Sequence of chain 1.E:
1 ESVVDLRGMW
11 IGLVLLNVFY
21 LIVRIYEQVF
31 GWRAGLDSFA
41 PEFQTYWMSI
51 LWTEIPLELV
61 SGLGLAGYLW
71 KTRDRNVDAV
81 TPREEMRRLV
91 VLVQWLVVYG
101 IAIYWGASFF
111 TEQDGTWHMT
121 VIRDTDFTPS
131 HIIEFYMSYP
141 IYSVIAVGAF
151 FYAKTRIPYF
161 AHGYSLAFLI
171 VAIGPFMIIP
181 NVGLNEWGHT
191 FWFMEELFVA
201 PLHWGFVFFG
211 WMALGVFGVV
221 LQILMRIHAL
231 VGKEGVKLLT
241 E

The protein below binds the small molecule below.
Small molecule (SMILES): CCCCCC(=O)OC[C@H](COP(=O)(O)OCC[N+](C)(C)C)OC(=O)CCCCC

Binding-site contacts:
Ligand atom CAK contacts residue D121 of chain 1.Y at 4.2 Å.
Ligand atom CAA contacts residue ILE244 of chain 1.B at 3.5 Å (hydrophobic).
Ligand atom CAA contacts residue LEU169 of chain 1.E at 4.0 Å (hydrophobic).
Ligand atom OAG contacts residue TYR164 of chain 1.E at 4.4 Å.
Ligand atom CAU contacts residue TRP70 of chain 1.E at 4.3 Å (hydrophobic).
Ligand atom CAN contacts residue ILE140 of chain 1.D at 3.1 Å (hydrophobic).
Ligand atom CAT contacts residue TYR164 of chain 1.E at 3.7 Å (hydrophobic).
Ligand atom CAB contacts residue ALA66 of chain 1.E at 4.1 Å (hydrophobic).
Ligand atom CAQ contacts residue ILE244 of chain 1.B at 4.1 Å (hydrophobic).
Ligand atom CAJ contacts residue ILE244 of chain 1.B at 3.3 Å (hydrophobic).
Ligand atom CAZ contacts residue PHE150 of chain 1.E at 4.3 Å (hydrophobic).
Ligand atom CAZ contacts residue TYR164 of chain 1.E at 3.4 Å (hydrophobic).
Ligand atom CAE contacts residue GLY136 of chain 1.D at 3.0 Å.
Ligand atom CAR contacts residue D121 of chain 1.Y at 3.6 Å.
Ligand atom OAX contacts residue TYR164 of chain 1.E at 2.8 Å (h-bond).
Ligand atom CAM contacts residue D121 of chain 1.Y at 3.5 Å.
Ligand atom CAQ contacts residue TYR164 of chain 1.E at 3.8 Å (hydrophobic).
Ligand atom CAO contacts residue D121 of chain 1.Y at 4.2 Å.
Ligand atom CAQ contacts residue ILE140 of chain 1.D at 4.2 Å (hydrophobic).
Ligand atom CBB contacts residue TYR164 of chain 1.E at 3.0 Å (hydrophobic).
Ligand atom OAF contacts residue TYR164 of chain 1.E at 3.0 Å.
Ligand atom CAK contacts residue PHE151 of chain 1.E at 3.8 Å (hydrophobic).
Ligand atom CAM contacts residue PHE151 of chain 1.E at 4.3 Å (hydrophobic).
Ligand atom CAB contacts residue D121 of chain 1.Y at 4.0 Å.
Ligand atom PBD contacts residue TYR164 of chain 1.E at 4.3 Å.
Ligand atom CAA contacts residue ILE173 of chain 1.E at 3.5 Å (hydrophobic).
Ligand atom CAL contacts residue SER137 of chain 1.D at 4.4 Å.
Ligand atom OAV contacts residue PHE151 of chain 1.E at 3.8 Å.
Ligand atom CAJ contacts residue LEU169 of chain 1.E at 4.2 Å (hydrophobic).
Ligand atom OAY contacts residue TYR164 of chain 1.E at 4.2 Å.
Ligand atom CAN contacts residue ILE244 of chain 1.B at 4.4 Å (hydrophobic).
Ligand atom OAV contacts residue TYR164 of chain 1.E at 4.1 Å.
Ligand atom CAU contacts residue TYR164 of chain 1.E at 2.9 Å (hydrophobic).
Ligand atom CAL contacts residue ILE244 of chain 1.B at 3.5 Å (hydrophobic).
Ligand atom CAA contacts residue VAL139 of chain 1.D at 3.6 Å (hydrophobic).
Ligand atom CAL contacts residue ILE140 of chain 1.D at 3.3 Å (hydrophobic).
Ligand atom CAE contacts residue SER135 of chain 1.D at 3.8 Å.
Ligand atom CAT contacts residue PHE151 of chain 1.E at 4.1 Å (hydrophobic).
Ligand atom OAF contacts residue PHE150 of chain 1.E at 3.1 Å.
Ligand atom NBC contacts residue GLY136 of chain 1.D at 4.3 Å.

Sequence of chain 1.D:
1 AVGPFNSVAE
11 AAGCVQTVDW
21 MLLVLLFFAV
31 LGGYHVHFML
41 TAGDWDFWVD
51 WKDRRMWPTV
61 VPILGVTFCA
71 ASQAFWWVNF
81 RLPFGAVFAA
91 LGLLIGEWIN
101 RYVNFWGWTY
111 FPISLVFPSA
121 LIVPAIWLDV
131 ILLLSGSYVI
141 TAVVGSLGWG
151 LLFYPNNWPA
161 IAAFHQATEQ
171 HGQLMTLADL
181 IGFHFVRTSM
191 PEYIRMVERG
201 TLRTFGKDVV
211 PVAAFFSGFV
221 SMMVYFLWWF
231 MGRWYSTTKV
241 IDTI

Sequence of chain 1.B:
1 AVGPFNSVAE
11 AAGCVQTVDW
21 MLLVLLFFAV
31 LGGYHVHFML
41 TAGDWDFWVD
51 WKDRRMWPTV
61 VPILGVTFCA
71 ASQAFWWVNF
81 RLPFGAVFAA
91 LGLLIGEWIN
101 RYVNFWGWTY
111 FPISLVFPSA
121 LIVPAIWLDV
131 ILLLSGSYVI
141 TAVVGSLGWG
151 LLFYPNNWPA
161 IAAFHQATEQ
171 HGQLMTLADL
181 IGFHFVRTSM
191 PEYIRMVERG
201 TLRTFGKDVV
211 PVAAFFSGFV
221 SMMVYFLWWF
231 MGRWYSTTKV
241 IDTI